Binding-site contacts:
Ligand atom O6 contacts residue ASN75 of chain 1.A at 3.9 Å.
Ligand atom N2 contacts residue ASN75 of chain 1.A at 3.4 Å (h-bond).
Ligand atom O7 contacts residue VAL140 of chain 1.A at 4.3 Å.
Ligand atom C4 contacts residue ASN75 of chain 1.A at 4.2 Å.
Ligand atom O5 contacts residue ASN75 of chain 1.A at 2.3 Å (h-bond).
Ligand atom C2 contacts residue ASN75 of chain 1.A at 2.9 Å.
Ligand atom N2 contacts residue MET107 of chain 1.A at 3.6 Å.
Ligand atom C8 contacts residue MET107 of chain 1.A at 3.7 Å (hydrophobic).
Ligand atom C6 contacts residue ASN75 of chain 1.A at 4.1 Å.
Ligand atom C3 contacts residue ASN75 of chain 1.A at 3.9 Å.
Ligand atom C1 contacts residue THR77 of chain 1.A at 4.0 Å.
Ligand atom C1 contacts residue ASN75 of chain 1.A at 1.4 Å.
Ligand atom C5 contacts residue ASN75 of chain 1.A at 3.2 Å.
Ligand atom C1 contacts residue LEU92 of chain 1.A at 4.5 Å (hydrophobic).
Ligand atom O6 contacts residue HIS74 of chain 1.A at 4.5 Å.
Ligand atom O5 contacts residue THR77 of chain 1.A at 3.4 Å (h-bond).
Ligand atom C7 contacts residue MET107 of chain 1.A at 3.9 Å (hydrophobic).

Sequence of chain 1.A:
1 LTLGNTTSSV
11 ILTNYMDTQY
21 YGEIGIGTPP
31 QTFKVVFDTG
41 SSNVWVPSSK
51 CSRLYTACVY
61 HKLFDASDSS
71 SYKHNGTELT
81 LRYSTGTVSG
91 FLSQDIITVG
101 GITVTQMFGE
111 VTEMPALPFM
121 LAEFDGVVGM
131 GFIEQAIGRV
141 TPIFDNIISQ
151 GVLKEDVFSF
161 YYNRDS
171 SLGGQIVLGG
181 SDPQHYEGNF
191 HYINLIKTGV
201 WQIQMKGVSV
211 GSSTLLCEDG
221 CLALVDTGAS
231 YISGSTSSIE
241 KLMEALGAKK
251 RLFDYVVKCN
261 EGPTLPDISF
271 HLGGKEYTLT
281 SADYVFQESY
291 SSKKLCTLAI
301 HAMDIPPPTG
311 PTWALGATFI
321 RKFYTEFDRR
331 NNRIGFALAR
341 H

The protein below binds the small molecule below.
Small molecule (SMILES): CC(=O)N[C@@H]1[C@@H](O)[C@H](O)[C@@H](CO)O[C@H]1O